The protein below binds the small molecule below.
Small molecule (SMILES): Cn1cccc1CNCCc1c[nH]c2ccccc12

Binding-site contacts:
Ligand atom C8 contacts residue ARG587 of chain 1.A at 3.9 Å.
Ligand atom C contacts residue ASP580 of chain 1.A at 3.1 Å.
Ligand atom C9 contacts residue LYS583 of chain 1.A at 4.1 Å.
Ligand atom C9 contacts residue LYS584 of chain 1.A at 3.7 Å.
Ligand atom C11 contacts residue ARG587 of chain 1.A at 3.7 Å.
Ligand atom C8 contacts residue LYS583 of chain 1.A at 3.8 Å.
Ligand atom C10 contacts residue ARG587 of chain 1.A at 3.6 Å.
Ligand atom C7 contacts residue LEU588 of chain 1.A at 3.4 Å (hydrophobic).
Ligand atom C9 contacts residue ARG587 of chain 1.A at 3.9 Å.
Ligand atom C12 contacts residue ARG587 of chain 1.A at 3.9 Å.
Ligand atom N2 contacts residue LYS584 of chain 1.A at 4.3 Å.
Ligand atom C7 contacts residue LYS583 of chain 1.A at 3.5 Å.
Ligand atom N2 contacts residue ARG587 of chain 1.A at 3.8 Å.
Ligand atom C15 contacts residue ARG587 of chain 1.A at 3.7 Å.
Ligand atom C13 contacts residue ARG587 of chain 1.A at 3.9 Å.
Ligand atom C13 contacts residue LEU588 of chain 1.A at 4.4 Å (hydrophobic).
Ligand atom C14 contacts residue ARG587 of chain 1.A at 4.1 Å.
Ligand atom C7 contacts residue LYS584 of chain 1.A at 3.9 Å.
Ligand atom C8 contacts residue LYS584 of chain 1.A at 4.2 Å.
Ligand atom C6 contacts residue LEU588 of chain 1.A at 4.5 Å (hydrophobic).
Ligand atom C12 contacts residue LEU588 of chain 1.A at 3.4 Å (hydrophobic).
Ligand atom C8 contacts residue LEU588 of chain 1.A at 4.0 Å (hydrophobic).
Ligand atom C11 contacts residue LEU588 of chain 1.A at 3.9 Å (hydrophobic).
Ligand atom N1 contacts residue LEU588 of chain 1.A at 4.5 Å.

Sequence of chain 1.A:
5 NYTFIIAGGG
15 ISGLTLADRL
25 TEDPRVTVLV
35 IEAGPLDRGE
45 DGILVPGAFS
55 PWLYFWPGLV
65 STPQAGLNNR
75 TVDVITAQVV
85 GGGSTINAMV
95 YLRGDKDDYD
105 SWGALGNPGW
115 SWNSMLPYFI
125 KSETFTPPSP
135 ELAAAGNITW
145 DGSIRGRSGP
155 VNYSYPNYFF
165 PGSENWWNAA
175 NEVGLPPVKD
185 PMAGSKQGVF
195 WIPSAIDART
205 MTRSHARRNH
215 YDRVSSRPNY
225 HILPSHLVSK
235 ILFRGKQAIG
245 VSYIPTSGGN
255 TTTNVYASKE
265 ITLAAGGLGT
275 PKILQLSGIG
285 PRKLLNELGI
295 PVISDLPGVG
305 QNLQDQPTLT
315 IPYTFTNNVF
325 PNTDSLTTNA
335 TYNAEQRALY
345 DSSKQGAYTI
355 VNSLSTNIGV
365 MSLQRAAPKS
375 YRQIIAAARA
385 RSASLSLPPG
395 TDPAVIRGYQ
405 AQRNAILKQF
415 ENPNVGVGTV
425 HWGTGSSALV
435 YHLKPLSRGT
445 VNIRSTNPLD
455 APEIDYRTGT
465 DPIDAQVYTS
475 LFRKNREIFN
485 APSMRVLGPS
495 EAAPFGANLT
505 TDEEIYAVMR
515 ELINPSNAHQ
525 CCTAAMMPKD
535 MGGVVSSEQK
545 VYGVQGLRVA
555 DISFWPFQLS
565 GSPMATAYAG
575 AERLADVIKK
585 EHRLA